Sequence of chain 6.B:
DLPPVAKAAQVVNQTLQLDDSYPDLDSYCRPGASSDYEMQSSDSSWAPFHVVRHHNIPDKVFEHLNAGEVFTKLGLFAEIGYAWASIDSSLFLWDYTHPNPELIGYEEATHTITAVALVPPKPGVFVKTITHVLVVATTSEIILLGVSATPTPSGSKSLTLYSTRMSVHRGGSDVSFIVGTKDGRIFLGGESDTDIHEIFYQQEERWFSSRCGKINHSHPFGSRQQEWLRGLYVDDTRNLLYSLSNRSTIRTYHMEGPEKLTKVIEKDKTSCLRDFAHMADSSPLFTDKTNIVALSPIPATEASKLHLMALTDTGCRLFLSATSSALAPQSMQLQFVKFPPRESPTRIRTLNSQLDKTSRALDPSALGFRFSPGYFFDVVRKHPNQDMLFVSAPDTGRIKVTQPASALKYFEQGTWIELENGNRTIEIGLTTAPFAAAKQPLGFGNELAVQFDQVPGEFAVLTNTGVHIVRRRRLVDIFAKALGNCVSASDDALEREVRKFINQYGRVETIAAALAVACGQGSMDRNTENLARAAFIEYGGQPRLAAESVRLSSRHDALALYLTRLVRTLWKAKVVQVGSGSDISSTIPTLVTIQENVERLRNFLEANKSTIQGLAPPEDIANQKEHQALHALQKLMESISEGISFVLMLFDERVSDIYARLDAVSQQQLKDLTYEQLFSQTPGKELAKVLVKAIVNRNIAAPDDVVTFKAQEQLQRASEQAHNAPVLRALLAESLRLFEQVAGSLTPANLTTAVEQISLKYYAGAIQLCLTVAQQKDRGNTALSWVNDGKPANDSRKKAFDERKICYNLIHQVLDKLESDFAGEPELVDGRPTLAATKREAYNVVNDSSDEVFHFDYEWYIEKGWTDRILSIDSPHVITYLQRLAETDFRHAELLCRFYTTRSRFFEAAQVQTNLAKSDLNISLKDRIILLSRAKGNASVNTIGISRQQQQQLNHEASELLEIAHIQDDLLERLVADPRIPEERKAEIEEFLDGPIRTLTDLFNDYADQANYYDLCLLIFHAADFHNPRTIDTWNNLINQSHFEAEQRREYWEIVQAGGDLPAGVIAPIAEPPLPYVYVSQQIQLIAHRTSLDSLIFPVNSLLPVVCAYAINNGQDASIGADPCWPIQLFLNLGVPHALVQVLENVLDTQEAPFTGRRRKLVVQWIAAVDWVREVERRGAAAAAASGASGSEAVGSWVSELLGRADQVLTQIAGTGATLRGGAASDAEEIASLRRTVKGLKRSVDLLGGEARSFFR

Binding-site contacts:
Ligand atom CD1 contacts residue TYR162 of chain 6.B at 2.8 Å (hydrophobic).
Ligand atom O contacts residue VAL127 of chain 6.B at 2.2 Å.
Ligand atom O contacts residue SER163 of chain 6.B at 3.6 Å (h-bond).
Ligand atom CD contacts residue GLN203 of chain 6.B at 2.8 Å.
Ligand atom C contacts residue TYR162 of chain 6.B at 3.5 Å (hydrophobic).
Ligand atom N contacts residue LEU161 of chain 6.B at 3.3 Å (h-bond).
Ligand atom C contacts residue VAL127 of chain 6.B at 3.5 Å (hydrophobic).
Ligand atom CA contacts residue VAL125 of chain 6.B at 3.1 Å (hydrophobic).
Ligand atom C contacts residue VAL127 of chain 6.B at 3.0 Å (hydrophobic).
Ligand atom CA contacts residue GLN203 of chain 6.B at 3.5 Å.
Ligand atom CE contacts residue ARG165 of chain 6.B at 2.8 Å.
Ligand atom O contacts residue LEU161 of chain 6.B at 3.3 Å (h-bond).
Ligand atom CA contacts residue PHE126 of chain 6.B at 3.2 Å (hydrophobic).
Ligand atom CD1 contacts residue GLN203 of chain 6.B at 3.4 Å.
Ligand atom N contacts residue GLN203 of chain 6.B at 2.9 Å (h-bond).
Ligand atom N contacts residue VAL125 of chain 6.B at 3.5 Å (h-bond).
Ligand atom CD2 contacts residue PHE126 of chain 6.B at 3.3 Å (hydrophobic).
Ligand atom CA contacts residue TYR162 of chain 6.B at 3.5 Å (hydrophobic).
Ligand atom CG contacts residue PHE126 of chain 6.B at 3.7 Å (hydrophobic).
Ligand atom O contacts residue TYR162 of chain 6.B at 3.4 Å.
Ligand atom CA contacts residue LEU161 of chain 6.B at 3.2 Å (hydrophobic).
Ligand atom O contacts residue VAL127 of chain 6.B at 1.8 Å (h-bond).
Ligand atom N contacts residue GLY105 of chain 6.B at 3.1 Å (h-bond).
Ligand atom CA contacts residue ILE130 of chain 6.B at 3.3 Å (hydrophobic).
Ligand atom N contacts residue GLN203 of chain 6.B at 3.7 Å.
Ligand atom CB contacts residue GLY105 of chain 6.B at 3.2 Å.
Ligand atom CB contacts residue TYR162 of chain 6.B at 2.6 Å (hydrophobic).
Ligand atom CB contacts residue VAL125 of chain 6.B at 2.6 Å (hydrophobic).
Ligand atom CB contacts residue ILE104 of chain 6.B at 3.5 Å (hydrophobic).
Ligand atom CG contacts residue TYR162 of chain 6.B at 3.1 Å (hydrophobic).
Ligand atom O contacts residue LEU103 of chain 6.B at 3.6 Å.
Ligand atom CB contacts residue ILE130 of chain 6.B at 3.4 Å (hydrophobic).
Ligand atom SD contacts residue ARG165 of chain 6.B at 2.3 Å (salt-bridge).
Ligand atom C contacts residue GLN203 of chain 6.B at 2.2 Å.
Ligand atom C contacts residue ILE130 of chain 6.B at 3.7 Å (hydrophobic).
Ligand atom CA contacts residue VAL127 of chain 6.B at 3.6 Å (hydrophobic).
Ligand atom O contacts residue GLN203 of chain 6.B at 1.3 Å (h-bond).
Ligand atom CD2 contacts residue LEU161 of chain 6.B at 3.4 Å (hydrophobic).
Ligand atom O contacts residue PHE126 of chain 6.B at 2.8 Å.
Ligand atom O contacts residue ILE130 of chain 6.B at 3.5 Å.

The small molecule below binds the protein below.
Small molecule (SMILES): CSCC[C@H](NC(=O)[C@@H]1CCCN1C(=O)[C@H](CC(C)C)NC(=O)[C@H](CC(C)C)NC(=O)[C@H](CCCCN)NC(=O)[C@H](C)NC(=O)[C@H](CCCCN)NC(=O)[C@@H](N)CCCN=C(N)N)C(=O)N[C@@H](CCC(=O)O)C(=O)N[C@@H](CCC(=O)O)C(=O)N[C@@H](C)C(=O)N[C@@H](CC(C)C)C(=O)N[C@@H](CC(C)C)C(=O)N1CCC[C@H]1C=O